Binding-site contacts:
Ligand atom O5 contacts residue ASN55 of chain 1.D at 2.4 Å (h-bond).
Ligand atom C7 contacts residue ASN55 of chain 1.D at 3.4 Å.
Ligand atom C8 contacts residue ASN55 of chain 1.D at 4.5 Å.
Ligand atom C4 contacts residue ASN55 of chain 1.D at 4.1 Å.
Ligand atom N2 contacts residue LEU51 of chain 1.D at 4.2 Å.
Ligand atom C3 contacts residue ASN55 of chain 1.D at 3.7 Å.
Ligand atom C1 contacts residue LEU51 of chain 1.D at 4.4 Å (hydrophobic).
Ligand atom C8 contacts residue GLU48 of chain 1.D at 4.0 Å.
Ligand atom O6 contacts residue ARG58 of chain 1.D at 4.2 Å.
Ligand atom O5 contacts residue ARG58 of chain 1.D at 4.2 Å.
Ligand atom C5 contacts residue ASN55 of chain 1.D at 3.6 Å.
Ligand atom N2 contacts residue ASN55 of chain 1.D at 2.7 Å (h-bond).
Ligand atom O7 contacts residue ASN55 of chain 1.D at 3.6 Å.
Ligand atom C8 contacts residue ALA52 of chain 1.D at 4.2 Å (hydrophobic).
Ligand atom C8 contacts residue LEU51 of chain 1.D at 4.2 Å (hydrophobic).
Ligand atom C2 contacts residue ASN55 of chain 1.D at 2.3 Å.
Ligand atom C1 contacts residue ASN55 of chain 1.D at 1.4 Å.

Sequence of chain 1.D:
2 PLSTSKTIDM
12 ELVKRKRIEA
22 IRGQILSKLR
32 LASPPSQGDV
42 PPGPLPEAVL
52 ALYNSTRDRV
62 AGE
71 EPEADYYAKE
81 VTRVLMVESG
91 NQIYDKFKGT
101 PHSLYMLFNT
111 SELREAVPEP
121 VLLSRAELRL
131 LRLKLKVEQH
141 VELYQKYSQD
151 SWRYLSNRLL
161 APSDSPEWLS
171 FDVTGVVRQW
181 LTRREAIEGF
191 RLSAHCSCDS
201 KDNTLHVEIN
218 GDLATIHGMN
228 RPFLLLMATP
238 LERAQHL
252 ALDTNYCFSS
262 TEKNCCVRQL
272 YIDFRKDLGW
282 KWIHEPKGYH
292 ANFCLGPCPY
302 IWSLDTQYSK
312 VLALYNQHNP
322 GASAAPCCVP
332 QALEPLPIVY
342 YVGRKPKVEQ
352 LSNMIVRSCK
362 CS

This small molecule binds to this protein.
Small molecule (SMILES): CC(=O)N[C@@H]1[C@@H](O)[C@H](O)[C@@H](CO)O[C@H]1O